Sequence of chain 1.B:
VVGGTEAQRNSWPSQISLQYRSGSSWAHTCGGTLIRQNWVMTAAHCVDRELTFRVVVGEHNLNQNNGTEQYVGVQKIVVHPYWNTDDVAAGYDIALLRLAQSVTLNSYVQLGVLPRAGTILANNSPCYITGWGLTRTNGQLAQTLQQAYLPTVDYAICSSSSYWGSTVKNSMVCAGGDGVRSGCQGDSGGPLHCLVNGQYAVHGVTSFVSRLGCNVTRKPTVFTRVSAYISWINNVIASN

Binding-site contacts:
Ligand atom CD1 contacts residue CYS184 of chain 1.B at 3.4 Å (hydrophobic).
Ligand atom O contacts residue SER188 of chain 1.B at 2.3 Å (h-bond).
Ligand atom CB contacts residue GLN185 of chain 1.B at 3.5 Å.
Ligand atom CB contacts residue SER188 of chain 1.B at 3.4 Å.
Ligand atom CG1 contacts residue THR206 of chain 1.B at 3.9 Å.
Ligand atom CB contacts residue CYS184 of chain 1.B at 3.4 Å (hydrophobic).
Ligand atom CD1 contacts residue ASP187 of chain 1.B at 3.9 Å.
Ligand atom C contacts residue CYS184 of chain 1.B at 4.2 Å (hydrophobic).
Ligand atom N contacts residue PHE208 of chain 1.B at 4.2 Å.
Ligand atom N contacts residue ARG1 of chain 1.C at 3.5 Å.
Ligand atom CG1 contacts residue PHE208 of chain 1.B at 4.0 Å (hydrophobic).
Ligand atom CG2 contacts residue VAL209 of chain 1.B at 3.2 Å (hydrophobic).
Ligand atom O contacts residue CYS184 of chain 1.B at 3.0 Å (h-bond).
Ligand atom CG2 contacts residue GLN185 of chain 1.B at 3.3 Å.
Ligand atom CG1 contacts residue SER188 of chain 1.B at 3.5 Å.
Ligand atom O contacts residue GLN185 of chain 1.B at 3.6 Å.
Ligand atom C contacts residue GLY186 of chain 1.B at 3.6 Å.
Ligand atom N contacts residue HIS45 of chain 1.B at 3.7 Å.
Ligand atom CD1 contacts residue THR206 of chain 1.B at 3.1 Å.
Ligand atom CB contacts residue ARG1 of chain 1.C at 3.5 Å.
Ligand atom CD1 contacts residue VAL209 of chain 1.B at 4.1 Å (hydrophobic).
Ligand atom CG1 contacts residue SER207 of chain 1.B at 4.1 Å.
Ligand atom N contacts residue SER207 of chain 1.B at 3.2 Å (h-bond).
Ligand atom CA contacts residue GLN185 of chain 1.B at 3.7 Å.
Ligand atom CG1 contacts residue VAL209 of chain 1.B at 4.1 Å (hydrophobic).
Ligand atom O contacts residue GLY186 of chain 1.B at 3.1 Å (h-bond).
Ligand atom C contacts residue ASP187 of chain 1.B at 4.2 Å.
Ligand atom C contacts residue HIS45 of chain 1.B at 3.9 Å.
Ligand atom CD1 contacts residue GLY183 of chain 1.B at 3.9 Å.
Ligand atom C contacts residue GLN185 of chain 1.B at 3.9 Å.
Ligand atom C contacts residue SER188 of chain 1.B at 1.4 Å.
Ligand atom C contacts residue ARG1 of chain 1.C at 1.4 Å.
Ligand atom CA contacts residue ARG1 of chain 1.C at 2.5 Å.
Ligand atom CA contacts residue SER188 of chain 1.B at 2.4 Å.
Ligand atom N contacts residue SER188 of chain 1.B at 2.6 Å (h-bond).
Ligand atom O contacts residue ARG1 of chain 1.C at 2.1 Å (salt-bridge).
Ligand atom CG1 contacts residue CYS184 of chain 1.B at 4.0 Å (hydrophobic).
Ligand atom CG2 contacts residue CYS184 of chain 1.B at 3.5 Å (hydrophobic).
Ligand atom CD1 contacts residue SER188 of chain 1.B at 4.0 Å.
Ligand atom O contacts residue ASP187 of chain 1.B at 3.0 Å (salt-bridge).

This protein binds this small molecule.
Small molecule (SMILES): CC[C@H](C)[C@H](N)C(=O)O